Sequence of chain 1.B:
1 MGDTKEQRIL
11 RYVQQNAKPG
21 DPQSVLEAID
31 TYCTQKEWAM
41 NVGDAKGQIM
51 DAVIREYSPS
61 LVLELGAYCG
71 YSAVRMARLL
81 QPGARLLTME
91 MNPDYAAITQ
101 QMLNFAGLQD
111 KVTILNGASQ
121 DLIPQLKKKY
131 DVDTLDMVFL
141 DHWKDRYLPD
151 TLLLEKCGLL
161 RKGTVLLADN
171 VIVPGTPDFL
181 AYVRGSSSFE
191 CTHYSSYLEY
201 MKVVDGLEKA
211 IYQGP

Binding-site contacts:
Ligand atom O3 contacts residue LYS144 of chain 1.B at 2.8 Å (salt-bridge).
Ligand atom C3 contacts residue SAM1 of chain 1.J at 3.8 Å.
Ligand atom O2 contacts residue ASP141 of chain 1.B at 2.8 Å (salt-bridge).
Ligand atom C3 contacts residue LYS144 of chain 1.B at 3.7 Å.
Ligand atom C2 contacts residue MG1 of chain 1.I at 2.8 Å.
Ligand atom O2 contacts residue ASN170 of chain 1.B at 2.9 Å (h-bond).
Ligand atom C1 contacts residue ASN170 of chain 1.B at 3.2 Å.
Ligand atom C10 contacts residue MES1 of chain 1.H at 3.8 Å.
Ligand atom C6 contacts residue TRP38 of chain 1.B at 4.0 Å (hydrophobic).
Ligand atom O2 contacts residue LYS144 of chain 1.B at 2.8 Å (salt-bridge).
Ligand atom C2 contacts residue SAM1 of chain 1.J at 3.4 Å.
Ligand atom O4 contacts residue MET40 of chain 1.B at 3.8 Å.
Ligand atom C9 contacts residue MES1 of chain 1.H at 3.4 Å.
Ligand atom O1 contacts residue ASN170 of chain 1.B at 2.8 Å (h-bond).
Ligand atom C2 contacts residue ASN170 of chain 1.B at 3.2 Å.
Ligand atom C6 contacts residue ASN170 of chain 1.B at 3.6 Å.
Ligand atom O2 contacts residue MG1 of chain 1.I at 2.1 Å.
Ligand atom N1 contacts residue SAM1 of chain 1.J at 3.6 Å.
Ligand atom O5 contacts residue MES1 of chain 1.H at 3.0 Å (h-bond).
Ligand atom O1 contacts residue ASP169 of chain 1.B at 3.3 Å (salt-bridge).
Ligand atom C6 contacts residue GLU199 of chain 1.B at 3.3 Å.
Ligand atom O4 contacts residue TRP143 of chain 1.B at 3.2 Å.
Ligand atom O2 contacts residue SAM1 of chain 1.J at 2.7 Å.
Ligand atom O3 contacts residue SAM1 of chain 1.J at 3.2 Å.
Ligand atom C2 contacts residue LYS144 of chain 1.B at 3.5 Å.
Ligand atom C1 contacts residue GLU199 of chain 1.B at 3.1 Å.
Ligand atom N1 contacts residue LYS144 of chain 1.B at 3.5 Å.
Ligand atom O3 contacts residue TRP143 of chain 1.B at 3.6 Å.
Ligand atom O3 contacts residue HIS142 of chain 1.B at 3.2 Å (h-bond).
Ligand atom O5 contacts residue PRO174 of chain 1.B at 3.8 Å.
Ligand atom C1 contacts residue MG1 of chain 1.I at 2.8 Å.
Ligand atom O1 contacts residue MG1 of chain 1.I at 2.1 Å.
Ligand atom O4 contacts residue MES1 of chain 1.H at 3.4 Å (h-bond).
Ligand atom C8 contacts residue MES1 of chain 1.H at 3.4 Å.
Ligand atom C7 contacts residue MES1 of chain 1.H at 3.9 Å.
Ligand atom N1 contacts residue TRP143 of chain 1.B at 3.9 Å.
Ligand atom N1 contacts residue MES1 of chain 1.H at 3.8 Å.
Ligand atom O1 contacts residue GLU199 of chain 1.B at 2.5 Å (salt-bridge).
Ligand atom C12 contacts residue MES1 of chain 1.H at 3.9 Å.
Ligand atom C13 contacts residue MES1 of chain 1.H at 3.7 Å.

The protein below binds the small molecule below.
Small molecule (SMILES): O=C(c1ccccc1)c1ccc(O)c(O)c1[N+](=O)[O-]